A protein and the small-molecule ligand that binds it are described below.
Small molecule (SMILES): CC(=O)N[C@@H]1[C@@H](O)[C@H](O)[C@@H](CO)O[C@H]1O

Binding-site contacts:
Ligand atom C8 contacts residue ASN199 of chain 1.B at 4.5 Å.
Ligand atom C4 contacts residue ASN199 of chain 1.B at 4.2 Å.
Ligand atom C7 contacts residue ILE164 of chain 1.B at 3.9 Å (hydrophobic).
Ligand atom N2 contacts residue ILE164 of chain 1.B at 4.0 Å.
Ligand atom N2 contacts residue ASN199 of chain 1.B at 3.0 Å (h-bond).
Ligand atom O7 contacts residue ASN199 of chain 1.B at 3.2 Å (h-bond).
Ligand atom O6 contacts residue GLU202 of chain 1.B at 2.6 Å (salt-bridge).
Ligand atom C1 contacts residue THR201 of chain 1.B at 3.3 Å.
Ligand atom C6 contacts residue GLU202 of chain 1.B at 3.8 Å.
Ligand atom C7 contacts residue ASN199 of chain 1.B at 3.3 Å.
Ligand atom C8 contacts residue ILE164 of chain 1.B at 3.7 Å (hydrophobic).
Ligand atom C1 contacts residue ASN199 of chain 1.B at 1.5 Å.
Ligand atom O4 contacts residue THR201 of chain 1.B at 4.5 Å.
Ligand atom C2 contacts residue ASN199 of chain 1.B at 2.4 Å.
Ligand atom C1 contacts residue ILE164 of chain 1.B at 4.3 Å (hydrophobic).
Ligand atom O7 contacts residue GLN197 of chain 1.B at 4.0 Å.
Ligand atom C5 contacts residue ASN199 of chain 1.B at 3.6 Å.
Ligand atom C3 contacts residue ASN199 of chain 1.B at 3.8 Å.
Ligand atom O5 contacts residue ASN199 of chain 1.B at 2.3 Å (h-bond).
Ligand atom O7 contacts residue LYS237 of chain 1.B at 4.4 Å.
Ligand atom O6 contacts residue THR201 of chain 1.B at 4.0 Å.
Ligand atom O5 contacts residue THR201 of chain 1.B at 3.3 Å (h-bond).
Ligand atom C5 contacts residue THR201 of chain 1.B at 3.7 Å.

Sequence of chain 1.B:
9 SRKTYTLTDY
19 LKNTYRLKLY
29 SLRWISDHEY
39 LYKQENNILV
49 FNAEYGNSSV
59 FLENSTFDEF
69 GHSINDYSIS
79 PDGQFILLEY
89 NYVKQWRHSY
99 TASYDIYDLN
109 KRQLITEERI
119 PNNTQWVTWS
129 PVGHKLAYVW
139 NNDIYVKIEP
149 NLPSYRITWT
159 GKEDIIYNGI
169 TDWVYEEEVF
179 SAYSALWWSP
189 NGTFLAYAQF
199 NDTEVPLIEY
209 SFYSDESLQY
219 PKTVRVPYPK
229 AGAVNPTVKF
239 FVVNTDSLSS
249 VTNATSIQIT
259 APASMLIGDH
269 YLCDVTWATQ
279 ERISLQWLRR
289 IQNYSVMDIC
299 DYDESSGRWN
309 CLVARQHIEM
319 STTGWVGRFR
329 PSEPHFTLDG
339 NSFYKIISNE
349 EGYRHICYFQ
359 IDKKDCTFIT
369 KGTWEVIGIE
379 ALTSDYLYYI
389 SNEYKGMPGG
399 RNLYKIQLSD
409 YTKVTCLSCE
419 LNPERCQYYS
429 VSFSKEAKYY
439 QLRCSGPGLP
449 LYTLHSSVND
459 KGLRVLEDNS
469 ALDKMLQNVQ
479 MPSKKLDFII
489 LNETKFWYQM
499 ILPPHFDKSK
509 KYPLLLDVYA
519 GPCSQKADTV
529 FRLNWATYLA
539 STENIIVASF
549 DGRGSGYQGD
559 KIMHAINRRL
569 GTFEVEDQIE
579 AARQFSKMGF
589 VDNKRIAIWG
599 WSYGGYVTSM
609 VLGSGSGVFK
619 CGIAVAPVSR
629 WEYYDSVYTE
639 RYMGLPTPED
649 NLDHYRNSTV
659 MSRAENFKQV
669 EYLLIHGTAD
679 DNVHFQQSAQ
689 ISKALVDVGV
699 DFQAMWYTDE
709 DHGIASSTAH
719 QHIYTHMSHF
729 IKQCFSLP